Sequence of chain 1.F:
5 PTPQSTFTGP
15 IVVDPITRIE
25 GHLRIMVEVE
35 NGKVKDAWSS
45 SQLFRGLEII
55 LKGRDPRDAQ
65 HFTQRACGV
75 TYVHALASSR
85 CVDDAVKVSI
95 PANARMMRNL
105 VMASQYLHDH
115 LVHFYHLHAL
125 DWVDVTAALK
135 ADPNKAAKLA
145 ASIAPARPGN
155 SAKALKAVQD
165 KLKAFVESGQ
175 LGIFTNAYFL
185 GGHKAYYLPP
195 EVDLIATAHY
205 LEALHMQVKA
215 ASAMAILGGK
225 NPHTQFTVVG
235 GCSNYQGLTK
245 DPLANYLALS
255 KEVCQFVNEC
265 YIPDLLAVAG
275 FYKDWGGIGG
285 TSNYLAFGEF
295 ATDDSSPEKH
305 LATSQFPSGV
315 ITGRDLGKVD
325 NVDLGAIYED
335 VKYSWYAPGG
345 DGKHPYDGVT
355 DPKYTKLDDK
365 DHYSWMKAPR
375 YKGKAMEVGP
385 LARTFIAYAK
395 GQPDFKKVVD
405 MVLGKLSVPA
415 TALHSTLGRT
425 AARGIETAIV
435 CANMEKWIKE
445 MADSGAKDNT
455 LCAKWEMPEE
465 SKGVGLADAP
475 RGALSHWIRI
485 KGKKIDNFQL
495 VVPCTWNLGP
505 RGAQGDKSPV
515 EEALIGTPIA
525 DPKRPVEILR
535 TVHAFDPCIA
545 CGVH

Binding-site contacts:
Ligand atom N1 contacts residue PRO497 of chain 1.F at 3.6 Å.
Ligand atom C1 contacts residue CYS498 of chain 1.F at 4.0 Å (hydrophobic).
Ligand atom O3 contacts residue VAL496 of chain 1.F at 3.6 Å.
Ligand atom C2 contacts residue CSX74 of chain 1.F at 3.0 Å.
Ligand atom FE contacts residue CSX74 of chain 1.F at 2.3 Å.
Ligand atom N2 contacts residue CSX74 of chain 1.F at 3.4 Å.
Ligand atom C2 contacts residue ARG475 of chain 1.F at 3.4 Å.
Ligand atom N1 contacts residue VAL496 of chain 1.F at 3.5 Å.
Ligand atom O3 contacts residue PRO497 of chain 1.F at 3.4 Å.
Ligand atom C1 contacts residue CSX74 of chain 1.F at 4.2 Å.
Ligand atom N1 contacts residue CYS498 of chain 1.F at 2.9 Å (h-bond).
Ligand atom C1 contacts residue PRO497 of chain 1.F at 3.9 Å (hydrophobic).
Ligand atom C3 contacts residue CYS545 of chain 1.F at 3.1 Å (hydrophobic).
Ligand atom C3 contacts residue VAL496 of chain 1.F at 3.7 Å (hydrophobic).
Ligand atom C2 contacts residue NI1 of chain 1.DA at 4.2 Å.
Ligand atom O3 contacts residue CYS545 of chain 1.F at 4.0 Å.
Ligand atom C1 contacts residue NI1 of chain 1.DA at 4.1 Å.
Ligand atom O3 contacts residue CSX74 of chain 1.F at 3.9 Å.
Ligand atom C3 contacts residue VAL77 of chain 1.F at 3.7 Å (hydrophobic).
Ligand atom C3 contacts residue ALA473 of chain 1.F at 4.1 Å (hydrophobic).
Ligand atom N1 contacts residue ARG475 of chain 1.F at 3.8 Å.
Ligand atom FE contacts residue NI1 of chain 1.DA at 3.1 Å.
Ligand atom N2 contacts residue ALA473 of chain 1.F at 3.5 Å.
Ligand atom C1 contacts residue CYS542 of chain 1.F at 4.2 Å (hydrophobic).
Ligand atom C1 contacts residue VAL496 of chain 1.F at 3.6 Å (hydrophobic).
Ligand atom C1 contacts residue ARG475 of chain 1.F at 3.7 Å.
Ligand atom O3 contacts residue LEU478 of chain 1.F at 3.4 Å.
Ligand atom C3 contacts residue PRO497 of chain 1.F at 3.8 Å (hydrophobic).
Ligand atom FE contacts residue CYS545 of chain 1.F at 2.4 Å.
Ligand atom O3 contacts residue ALA473 of chain 1.F at 3.8 Å.
Ligand atom C3 contacts residue CSX74 of chain 1.F at 3.1 Å.
Ligand atom N2 contacts residue ARG475 of chain 1.F at 2.9 Å (salt-bridge).
Ligand atom O3 contacts residue VAL77 of chain 1.F at 3.5 Å.
Ligand atom O3 contacts residue HIS78 of chain 1.F at 3.4 Å (h-bond).
Ligand atom C3 contacts residue HIS78 of chain 1.F at 3.5 Å.
Ligand atom FE contacts residue ARG475 of chain 1.F at 4.2 Å.
Ligand atom C2 contacts residue ALA473 of chain 1.F at 3.9 Å (hydrophobic).
Ligand atom N2 contacts residue PRO474 of chain 1.F at 3.5 Å (h-bond).
Ligand atom C1 contacts residue CYS545 of chain 1.F at 3.1 Å (hydrophobic).
Ligand atom N1 contacts residue CYS545 of chain 1.F at 3.4 Å.

A protein and the small-molecule ligand that binds it are described below.
Small molecule (SMILES): N#C[Fe](=C=O)C#N